Binding-site contacts:
Ligand atom O6 contacts residue LEU304 of chain 1.B at 3.9 Å.
Ligand atom O6 contacts residue PHE257 of chain 1.B at 3.2 Å.
Ligand atom C7' contacts residue PHE172 of chain 1.B at 3.8 Å (hydrophobic).
Ligand atom O10 contacts residue ARG307 of chain 1.B at 3.4 Å (salt-bridge).
Ligand atom C8' contacts residue LEU164 of chain 1.B at 3.0 Å (hydrophobic).
Ligand atom O4 contacts residue ASN261 of chain 1.B at 2.8 Å (h-bond).
Ligand atom C5 contacts residue LEU304 of chain 1.B at 3.8 Å (hydrophobic).
Ligand atom C1 contacts residue PHE160 of chain 1.B at 3.8 Å (hydrophobic).
Ligand atom O13 contacts residue LEU304 of chain 1.B at 3.9 Å.
Ligand atom C40 contacts residue SAH1 of chain 1.E at 2.9 Å.
Ligand atom O12 contacts residue TRP110 of chain 1.B at 3.7 Å.
Ligand atom C40 contacts residue LEU164 of chain 1.B at 3.7 Å (hydrophobic).
Ligand atom C6' contacts residue LEU348 of chain 1.B at 3.4 Å (hydrophobic).
Ligand atom C7' contacts residue SAH1 of chain 1.E at 3.5 Å.
Ligand atom C40 contacts residue PHE257 of chain 1.B at 3.2 Å (hydrophobic).
Ligand atom C2 contacts residue PHE311 of chain 1.B at 3.9 Å (hydrophobic).
Ligand atom O5 contacts residue PHE257 of chain 1.B at 3.9 Å.
Ligand atom C3 contacts residue PHE160 of chain 1.B at 3.6 Å (hydrophobic).
Ligand atom N3' contacts residue SAH1 of chain 1.E at 3.8 Å.
Ligand atom C4 contacts residue MET308 of chain 1.B at 3.9 Å (hydrophobic).
Ligand atom O12 contacts residue ARG307 of chain 1.B at 3.7 Å.
Ligand atom C22 contacts residue ARG307 of chain 1.B at 3.7 Å.
Ligand atom O11 contacts residue TRP110 of chain 1.B at 3.0 Å.
Ligand atom C2 contacts residue MET308 of chain 1.B at 4.0 Å (hydrophobic).
Ligand atom C17 contacts residue LEU304 of chain 1.B at 3.5 Å (hydrophobic).
Ligand atom N3' contacts residue LEU164 of chain 1.B at 3.9 Å.
Ligand atom C3 contacts residue MET308 of chain 1.B at 3.5 Å (hydrophobic).
Ligand atom C4 contacts residue ASN261 of chain 1.B at 3.7 Å.
Ligand atom C1 contacts residue PHE311 of chain 1.B at 3.9 Å (hydrophobic).
Ligand atom C8' contacts residue SAH1 of chain 1.E at 3.2 Å.
Ligand atom C18 contacts residue LEU304 of chain 1.B at 3.8 Å (hydrophobic).
Ligand atom C11 contacts residue TRP110 of chain 1.B at 3.7 Å (hydrophobic).
Ligand atom C3 contacts residue ASN261 of chain 1.B at 3.9 Å.
Ligand atom C40 contacts residue ASN261 of chain 1.B at 3.4 Å.
Ligand atom C6 contacts residue LEU304 of chain 1.B at 3.8 Å (hydrophobic).
Ligand atom O4' contacts residue ALA171 of chain 1.B at 3.4 Å.
Ligand atom C2 contacts residue PHE160 of chain 1.B at 3.4 Å (hydrophobic).
Ligand atom O11 contacts residue ARG307 of chain 1.B at 3.7 Å.
Ligand atom C2' contacts residue PHE257 of chain 1.B at 3.7 Å (hydrophobic).
Ligand atom O12 contacts residue VAL117 of chain 1.B at 3.7 Å.

The protein below binds the small molecule below.
Small molecule (SMILES): CC[C@@]1(O)C[C@H](O[C@H]2C[C@H](N(C)C)[C@H](O)[C@H](C)O2)c2c(O)c3c(c(O)c2[C@H]1C(=O)OC)C(=O)c1cccc(OC)c1C3=O

Sequence of chain 1.B:
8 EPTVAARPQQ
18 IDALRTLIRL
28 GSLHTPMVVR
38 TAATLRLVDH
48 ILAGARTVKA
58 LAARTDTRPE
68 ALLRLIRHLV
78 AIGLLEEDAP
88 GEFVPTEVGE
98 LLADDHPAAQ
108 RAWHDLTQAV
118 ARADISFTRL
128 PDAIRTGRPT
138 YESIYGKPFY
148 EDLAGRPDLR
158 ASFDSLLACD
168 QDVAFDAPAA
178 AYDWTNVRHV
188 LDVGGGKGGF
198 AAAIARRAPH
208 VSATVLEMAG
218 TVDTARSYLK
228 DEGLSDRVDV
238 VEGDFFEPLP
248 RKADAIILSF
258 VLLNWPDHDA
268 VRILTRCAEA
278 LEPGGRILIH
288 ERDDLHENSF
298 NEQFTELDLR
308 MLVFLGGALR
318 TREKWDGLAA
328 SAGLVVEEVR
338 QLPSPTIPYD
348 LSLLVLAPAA